A small-molecule ligand and the protein it binds are described below.
Small molecule (SMILES): Nc1ncnc2c1ncn2[C@@H]1O[C@H](COP(=O)(O)OP(=O)(O)OP(O)(O)=S)[C@@H](O)[C@H]1O

Sequence of chain 2.B:
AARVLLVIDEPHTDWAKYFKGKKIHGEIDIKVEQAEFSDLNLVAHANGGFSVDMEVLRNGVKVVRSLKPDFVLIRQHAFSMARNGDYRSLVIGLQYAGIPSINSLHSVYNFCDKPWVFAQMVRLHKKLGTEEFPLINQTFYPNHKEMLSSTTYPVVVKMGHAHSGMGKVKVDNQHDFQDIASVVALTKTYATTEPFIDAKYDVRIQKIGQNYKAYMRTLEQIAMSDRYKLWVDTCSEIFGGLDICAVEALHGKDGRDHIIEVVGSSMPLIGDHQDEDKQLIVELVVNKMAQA

Binding-site contacts:
Ligand atom C2 contacts residue PHE198 of chain 2.B at 3.7 Å (hydrophobic).
Ligand atom O3A contacts residue CA1 of chain 2.E at 3.7 Å.
Ligand atom O2G contacts residue CA1 of chain 2.E at 3.4 Å.
Ligand atom N3 contacts residue LEU266 of chain 2.B at 3.6 Å.
Ligand atom O2A contacts residue GLU277 of chain 2.B at 3.6 Å.
Ligand atom O1A contacts residue GLU264 of chain 2.B at 3.5 Å (salt-bridge).
Ligand atom O3A contacts residue LYS170 of chain 2.B at 3.2 Å (salt-bridge).
Ligand atom PB contacts residue LYS170 of chain 2.B at 3.6 Å.
Ligand atom PG contacts residue CA1 of chain 2.E at 3.5 Å.
Ligand atom O1B contacts residue SER166 of chain 2.B at 2.9 Å (h-bond).
Ligand atom PB contacts residue SER166 of chain 2.B at 3.8 Å.
Ligand atom O2A contacts residue LYS170 of chain 2.B at 3.6 Å.
Ligand atom O2B contacts residue GLY167 of chain 2.B at 2.8 Å (h-bond).
Ligand atom O2' contacts residue LEU266 of chain 2.B at 3.7 Å.
Ligand atom C8 contacts residue LYS160 of chain 2.B at 3.6 Å.
Ligand atom O3G contacts residue GLY167 of chain 2.B at 3.5 Å (h-bond).
Ligand atom O2A contacts residue LYS160 of chain 2.B at 2.7 Å (salt-bridge).
Ligand atom C2 contacts residue LEU266 of chain 2.B at 3.7 Å (hydrophobic).
Ligand atom O2B contacts residue LYS170 of chain 2.B at 3.6 Å.
Ligand atom N6 contacts residue VAL158 of chain 2.B at 3.4 Å.
Ligand atom C2 contacts residue ILE199 of chain 2.B at 3.1 Å (hydrophobic).
Ligand atom O2' contacts residue ASP204 of chain 2.B at 3.6 Å.
Ligand atom C4 contacts residue LEU266 of chain 2.B at 3.6 Å (hydrophobic).
Ligand atom O3B contacts residue CA1 of chain 2.E at 2.9 Å.
Ligand atom N6 contacts residue PRO197 of chain 2.B at 3.2 Å (h-bond).
Ligand atom O1A contacts residue GLU277 of chain 2.B at 3.1 Å (salt-bridge).
Ligand atom O3G contacts residue SER166 of chain 2.B at 3.8 Å.
Ligand atom O1B contacts residue HIS165 of chain 2.B at 3.2 Å.
Ligand atom C6 contacts residue VAL158 of chain 2.B at 3.5 Å (hydrophobic).
Ligand atom N7 contacts residue GLU196 of chain 2.B at 3.5 Å (salt-bridge).
Ligand atom N7 contacts residue LYS160 of chain 2.B at 3.1 Å (salt-bridge).
Ligand atom O1B contacts residue LYS170 of chain 2.B at 3.4 Å (salt-bridge).
Ligand atom O3A contacts residue GLU277 of chain 2.B at 3.5 Å (salt-bridge).
Ligand atom N1 contacts residue PHE198 of chain 2.B at 3.6 Å.
Ligand atom N6 contacts residue GLU196 of chain 2.B at 3.0 Å (salt-bridge).
Ligand atom N1 contacts residue ILE199 of chain 2.B at 2.9 Å (h-bond).
Ligand atom S1G contacts residue SER166 of chain 2.B at 3.4 Å (h-bond).
Ligand atom C2' contacts residue LEU266 of chain 2.B at 3.7 Å (hydrophobic).
Ligand atom O1A contacts residue CA1 of chain 2.E at 3.1 Å.
Ligand atom PA contacts residue GLU277 of chain 2.B at 3.6 Å.